This small molecule binds to this protein.
Small molecule (SMILES): CC(=O)N[C@@H]1[C@@H](O)[C@H](O)[C@@H](CO)O[C@H]1O

Binding-site contacts:
Ligand atom C5 contacts residue LYS30 of chain 1.C at 4.3 Å.
Ligand atom O7 contacts residue ASN38 of chain 1.C at 3.9 Å.
Ligand atom C3 contacts residue ASN38 of chain 1.C at 3.9 Å.
Ligand atom C1 contacts residue ASN38 of chain 1.C at 1.5 Å.
Ligand atom C7 contacts residue ASN38 of chain 1.C at 3.6 Å.
Ligand atom C8 contacts residue ASN38 of chain 1.C at 4.3 Å.
Ligand atom O6 contacts residue LYS30 of chain 1.C at 4.0 Å.
Ligand atom C4 contacts residue ASN38 of chain 1.C at 4.4 Å.
Ligand atom C2 contacts residue ASN38 of chain 1.C at 2.5 Å.
Ligand atom O5 contacts residue ASN38 of chain 1.C at 2.5 Å (h-bond).
Ligand atom O5 contacts residue LYS30 of chain 1.C at 3.9 Å.
Ligand atom C5 contacts residue ASN38 of chain 1.C at 3.8 Å.
Ligand atom N2 contacts residue ASN38 of chain 1.C at 3.0 Å (h-bond).
Ligand atom C1 contacts residue LYS30 of chain 1.C at 4.1 Å.

Sequence of chain 1.C:
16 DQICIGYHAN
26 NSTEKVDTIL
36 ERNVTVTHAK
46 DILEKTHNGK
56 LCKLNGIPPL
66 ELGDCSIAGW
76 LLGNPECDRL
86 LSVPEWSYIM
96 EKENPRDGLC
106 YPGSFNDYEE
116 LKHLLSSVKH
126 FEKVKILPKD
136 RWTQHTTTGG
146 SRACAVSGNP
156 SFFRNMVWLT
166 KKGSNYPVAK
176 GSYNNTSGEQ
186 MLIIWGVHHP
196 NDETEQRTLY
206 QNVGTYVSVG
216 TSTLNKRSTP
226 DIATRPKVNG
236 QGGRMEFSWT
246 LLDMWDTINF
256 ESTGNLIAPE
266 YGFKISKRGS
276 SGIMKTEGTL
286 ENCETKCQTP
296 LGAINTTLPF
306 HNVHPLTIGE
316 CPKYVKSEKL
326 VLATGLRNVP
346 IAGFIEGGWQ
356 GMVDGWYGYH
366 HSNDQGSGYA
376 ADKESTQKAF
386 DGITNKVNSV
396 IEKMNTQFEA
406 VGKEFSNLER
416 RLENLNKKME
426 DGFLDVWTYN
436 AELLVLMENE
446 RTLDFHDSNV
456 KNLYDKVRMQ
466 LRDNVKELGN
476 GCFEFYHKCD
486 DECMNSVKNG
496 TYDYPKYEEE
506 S